Binding-site contacts:
Ligand atom C21 contacts residue ASN363 of chain 2.D at 3.9 Å.
Ligand atom C02 contacts residue PHE336 of chain 2.D at 3.5 Å (hydrophobic).
Ligand atom C05 contacts residue PHE336 of chain 2.D at 3.8 Å (hydrophobic).
Ligand atom C20 contacts residue PHE347 of chain 2.D at 3.4 Å (hydrophobic).
Ligand atom O24 contacts residue PHE364 of chain 2.D at 3.1 Å.
Ligand atom O17 contacts residue VAL185 of chain 2.D at 3.2 Å.
Ligand atom N07 contacts residue PHE364 of chain 2.D at 3.9 Å.
Ligand atom C18 contacts residue SER226 of chain 2.D at 3.3 Å.
Ligand atom C21 contacts residue LEU367 of chain 2.D at 3.6 Å (hydrophobic).
Ligand atom C04 contacts residue GLY360 of chain 2.D at 3.2 Å.
Ligand atom O17 contacts residue HIS183 of chain 2.D at 3.3 Å (h-bond).
Ligand atom C10 contacts residue PHE359 of chain 2.D at 3.6 Å (hydrophobic).
Ligand atom C16 contacts residue PHE364 of chain 2.D at 3.7 Å (hydrophobic).
Ligand atom C22 contacts residue LEU367 of chain 2.D at 3.5 Å (hydrophobic).
Ligand atom C11 contacts residue CO1 of chain 2.M at 3.6 Å.
Ligand atom O17 contacts residue CO1 of chain 2.M at 2.8 Å.
Ligand atom C10 contacts residue CO1 of chain 2.M at 2.9 Å.
Ligand atom O24 contacts residue GLN251 of chain 2.D at 3.0 Å (h-bond).
Ligand atom C01 contacts residue PHE336 of chain 2.D at 3.3 Å (hydrophobic).
Ligand atom C20 contacts residue GLN251 of chain 2.D at 3.2 Å.
Ligand atom O12 contacts residue GLU349 of chain 2.D at 3.2 Å (salt-bridge).
Ligand atom C19 contacts residue PHE336 of chain 2.D at 3.9 Å (hydrophobic).
Ligand atom C13 contacts residue PHE359 of chain 2.D at 3.7 Å (hydrophobic).
Ligand atom C03 contacts residue PHE364 of chain 2.D at 3.6 Å (hydrophobic).
Ligand atom O17 contacts residue HIS266 of chain 2.D at 3.8 Å.
Ligand atom C05 contacts residue PHE364 of chain 2.D at 3.5 Å (hydrophobic).
Ligand atom O12 contacts residue PHE359 of chain 2.D at 3.8 Å.
Ligand atom C03 contacts residue GLY360 of chain 2.D at 3.2 Å.
Ligand atom C03 contacts residue PHE359 of chain 2.D at 3.6 Å (hydrophobic).
Ligand atom N14 contacts residue PHE359 of chain 2.D at 3.8 Å.
Ligand atom C22 contacts residue ASN363 of chain 2.D at 3.3 Å.
Ligand atom C11 contacts residue PHE359 of chain 2.D at 3.7 Å (hydrophobic).
Ligand atom C13 contacts residue CO1 of chain 2.M at 3.5 Å.
Ligand atom C22 contacts residue PHE364 of chain 2.D at 3.5 Å (hydrophobic).
Ligand atom O12 contacts residue CO1 of chain 2.M at 1.9 Å.
Ligand atom C04 contacts residue PHE364 of chain 2.D at 3.6 Å (hydrophobic).
Ligand atom O12 contacts residue PHE336 of chain 2.D at 3.8 Å.
Ligand atom C18 contacts residue PRO239 of chain 2.D at 3.5 Å (hydrophobic).
Ligand atom C06 contacts residue PHE336 of chain 2.D at 3.4 Å (hydrophobic).
Ligand atom O12 contacts residue HIS266 of chain 2.D at 3.3 Å.

A small-molecule ligand and the protein it binds are described below.
Small molecule (SMILES): CCN1c2ccc(C(=O)c3cnn(C)c3O)cc2N(CC)S1(=O)=O

Sequence of chain 2.D:
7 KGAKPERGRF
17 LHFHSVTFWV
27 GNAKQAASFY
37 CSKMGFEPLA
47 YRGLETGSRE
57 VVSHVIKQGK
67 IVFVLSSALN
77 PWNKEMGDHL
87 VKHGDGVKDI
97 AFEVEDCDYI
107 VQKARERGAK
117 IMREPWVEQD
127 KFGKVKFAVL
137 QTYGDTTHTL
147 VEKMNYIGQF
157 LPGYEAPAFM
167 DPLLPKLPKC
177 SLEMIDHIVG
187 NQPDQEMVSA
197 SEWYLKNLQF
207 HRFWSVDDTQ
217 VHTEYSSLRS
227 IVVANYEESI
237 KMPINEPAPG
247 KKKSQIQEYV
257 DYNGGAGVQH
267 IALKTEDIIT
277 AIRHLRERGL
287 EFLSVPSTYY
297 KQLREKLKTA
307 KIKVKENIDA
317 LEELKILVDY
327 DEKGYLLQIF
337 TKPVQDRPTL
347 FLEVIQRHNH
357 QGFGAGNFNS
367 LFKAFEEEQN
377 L